Binding-site contacts:
Ligand atom O1A contacts residue ASP165 of chain 1.C at 4.1 Å.
Ligand atom O2A contacts residue LYS57 of chain 1.C at 3.8 Å.
Ligand atom N6 contacts residue GLU101 of chain 1.C at 2.8 Å (salt-bridge).
Ligand atom N3 contacts residue CYS103 of chain 1.C at 3.6 Å (h-bond).
Ligand atom N6 contacts residue TYR102 of chain 1.C at 4.0 Å.
Ligand atom N7 contacts residue MET100 of chain 1.C at 4.0 Å.
Ligand atom PB contacts residue ASP165 of chain 1.C at 4.1 Å.
Ligand atom C2 contacts residue TYR102 of chain 1.C at 4.2 Å (hydrophobic).
Ligand atom C3' contacts residue ASP110 of chain 1.C at 4.2 Å.
Ligand atom O2' contacts residue GLY106 of chain 1.C at 4.0 Å.
Ligand atom C8 contacts residue VAL42 of chain 1.C at 3.8 Å (hydrophobic).
Ligand atom O3' contacts residue ASP110 of chain 1.C at 3.3 Å (salt-bridge).
Ligand atom O5' contacts residue MG1 of chain 1.S at 4.3 Å.
Ligand atom N1 contacts residue CYS103 of chain 1.C at 3.2 Å (h-bond).
Ligand atom C2 contacts residue CYS103 of chain 1.C at 2.8 Å (hydrophobic).
Ligand atom PA contacts residue MG1 of chain 1.S at 3.5 Å.
Ligand atom O2B contacts residue MG1 of chain 1.S at 2.1 Å.
Ligand atom C4 contacts residue VAL42 of chain 1.C at 4.2 Å (hydrophobic).
Ligand atom C5 contacts residue VAL42 of chain 1.C at 3.9 Å (hydrophobic).
Ligand atom O2' contacts residue ASP110 of chain 1.C at 3.1 Å (salt-bridge).
Ligand atom N3B contacts residue MG1 of chain 1.S at 4.0 Å.
Ligand atom C6 contacts residue ALA55 of chain 1.C at 3.6 Å (hydrophobic).
Ligand atom C2 contacts residue GLY104 of chain 1.C at 4.2 Å.
Ligand atom N6 contacts residue MET100 of chain 1.C at 3.8 Å.
Ligand atom C2' contacts residue ASP110 of chain 1.C at 4.2 Å.
Ligand atom N1 contacts residue TYR102 of chain 1.C at 3.7 Å.
Ligand atom O1A contacts residue LYS57 of chain 1.C at 3.5 Å (salt-bridge).
Ligand atom N7 contacts residue VAL42 of chain 1.C at 3.7 Å.
Ligand atom N6 contacts residue ALA55 of chain 1.C at 2.9 Å.
Ligand atom C6 contacts residue CYS103 of chain 1.C at 4.0 Å (hydrophobic).
Ligand atom O1A contacts residue MG1 of chain 1.S at 2.2 Å.
Ligand atom O4' contacts residue VAL42 of chain 1.C at 4.3 Å.
Ligand atom PB contacts residue MG1 of chain 1.S at 3.4 Å.
Ligand atom O2' contacts residue SER107 of chain 1.C at 4.1 Å.
Ligand atom O2B contacts residue ASP165 of chain 1.C at 2.7 Å (salt-bridge).
Ligand atom N9 contacts residue VAL42 of chain 1.C at 4.1 Å.
Ligand atom O3A contacts residue MG1 of chain 1.S at 3.8 Å.
Ligand atom N1 contacts residue ALA55 of chain 1.C at 4.1 Å.
Ligand atom C6 contacts residue GLU101 of chain 1.C at 4.0 Å.
Ligand atom N6 contacts residue CYS103 of chain 1.C at 4.0 Å.

A small-molecule ligand and the protein it binds are described below.
Small molecule (SMILES): Nc1ncnc2c1ncn2[C@@H]1O[C@H](CO[P](=O)(O)O[P](=O)(O)NP(=O)(O)O)[C@@H](O)[C@H]1O

Sequence of chain 1.C:
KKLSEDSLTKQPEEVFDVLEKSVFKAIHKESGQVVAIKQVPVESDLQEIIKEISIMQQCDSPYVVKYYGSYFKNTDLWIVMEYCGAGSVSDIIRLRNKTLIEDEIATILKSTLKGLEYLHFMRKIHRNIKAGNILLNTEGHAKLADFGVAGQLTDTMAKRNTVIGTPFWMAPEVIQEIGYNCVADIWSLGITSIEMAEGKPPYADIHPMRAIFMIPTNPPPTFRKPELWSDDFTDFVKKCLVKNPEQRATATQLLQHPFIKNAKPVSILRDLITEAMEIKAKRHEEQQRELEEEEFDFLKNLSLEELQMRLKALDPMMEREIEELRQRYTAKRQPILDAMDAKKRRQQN